Binding-site contacts:
Ligand atom C1B contacts residue ILE98 of chain 49.A at 3.6 Å (hydrophobic).
Ligand atom CM2 contacts residue ILE236 of chain 49.A at 4.0 Å (hydrophobic).
Ligand atom C2B contacts residue ILE122 of chain 49.A at 3.9 Å (hydrophobic).
Ligand atom C1A contacts residue PHE179 of chain 49.A at 3.5 Å (hydrophobic).
Ligand atom C4 contacts residue TYR190 of chain 49.A at 3.8 Å (hydrophobic).
Ligand atom CM6 contacts residue TYR144 of chain 49.A at 3.7 Å (hydrophobic).
Ligand atom C4A contacts residue TYR144 of chain 49.A at 3.8 Å (hydrophobic).
Ligand atom CM6 contacts residue LEU181 of chain 49.A at 3.7 Å (hydrophobic).
Ligand atom C5B contacts residue TYR144 of chain 49.A at 3.6 Å (hydrophobic).
Ligand atom CM4 contacts residue VAL168 of chain 49.A at 3.5 Å (hydrophobic).
Ligand atom CM6 contacts residue LEU184 of chain 49.A at 3.4 Å (hydrophobic).
Ligand atom O5A contacts residue ALA166 of chain 49.A at 3.9 Å.
Ligand atom N2 contacts residue MET214 of chain 49.A at 3.8 Å.
Ligand atom N3A contacts residue PHE179 of chain 49.A at 3.0 Å.
Ligand atom C6B contacts residue ILE98 of chain 49.A at 3.6 Å (hydrophobic).
Ligand atom C2A contacts residue TYR144 of chain 49.A at 3.7 Å (hydrophobic).
Ligand atom O1B contacts residue ILE98 of chain 49.A at 2.9 Å.
Ligand atom C2B contacts residue ILE98 of chain 49.A at 3.9 Å (hydrophobic).
Ligand atom C6B contacts residue LEU181 of chain 49.A at 3.3 Å (hydrophobic).
Ligand atom C5 contacts residue MET214 of chain 49.A at 3.6 Å (hydrophobic).
Ligand atom C1C contacts residue MET214 of chain 49.A at 3.7 Å (hydrophobic).
Ligand atom O1 contacts residue MET214 of chain 49.A at 3.2 Å.
Ligand atom C2A contacts residue PHE179 of chain 49.A at 3.3 Å (hydrophobic).
Ligand atom C4A contacts residue PHE179 of chain 49.A at 3.3 Å (hydrophobic).
Ligand atom O1 contacts residue LEU100 of chain 49.A at 4.0 Å.
Ligand atom N3A contacts residue LEU217 of chain 49.A at 3.4 Å.
Ligand atom C1A contacts residue TYR144 of chain 49.A at 3.1 Å (hydrophobic).
Ligand atom O5A contacts residue TYR144 of chain 49.A at 3.1 Å.
Ligand atom C4B contacts residue PHE179 of chain 49.A at 3.9 Å (hydrophobic).
Ligand atom O5A contacts residue PHE179 of chain 49.A at 3.7 Å.
Ligand atom C1B contacts residue LEU181 of chain 49.A at 3.8 Å (hydrophobic).
Ligand atom C5B contacts residue LEU181 of chain 49.A at 3.3 Å (hydrophobic).
Ligand atom CM3 contacts residue TYR190 of chain 49.A at 3.9 Å (hydrophobic).
Ligand atom N2 contacts residue LEU100 of chain 49.A at 3.8 Å.
Ligand atom C2C contacts residue ILE98 of chain 49.A at 4.0 Å (hydrophobic).
Ligand atom C3 contacts residue LEU100 of chain 49.A at 3.9 Å (hydrophobic).
Ligand atom CM2 contacts residue ILE122 of chain 49.A at 3.7 Å (hydrophobic).
Ligand atom C4B contacts residue LEU181 of chain 49.A at 3.8 Å (hydrophobic).
Ligand atom CM4 contacts residue TYR142 of chain 49.A at 3.1 Å (hydrophobic).
Ligand atom CM4 contacts residue PHE179 of chain 49.A at 3.9 Å (hydrophobic).

Sequence of chain 49.C:
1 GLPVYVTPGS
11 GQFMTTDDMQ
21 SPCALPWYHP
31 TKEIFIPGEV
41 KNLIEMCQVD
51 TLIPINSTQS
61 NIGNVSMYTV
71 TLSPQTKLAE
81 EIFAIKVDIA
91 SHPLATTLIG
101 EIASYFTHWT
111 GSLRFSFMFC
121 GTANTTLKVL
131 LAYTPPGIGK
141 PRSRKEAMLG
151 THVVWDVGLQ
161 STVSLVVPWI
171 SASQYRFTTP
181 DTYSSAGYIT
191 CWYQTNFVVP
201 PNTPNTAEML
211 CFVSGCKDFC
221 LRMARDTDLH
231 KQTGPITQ

The small molecule below binds the protein below.
Small molecule (SMILES): Cc1cc(CCCOc2c(C)cc(-c3coc(C)n3)cc2C)on1

Sequence of chain 49.A:
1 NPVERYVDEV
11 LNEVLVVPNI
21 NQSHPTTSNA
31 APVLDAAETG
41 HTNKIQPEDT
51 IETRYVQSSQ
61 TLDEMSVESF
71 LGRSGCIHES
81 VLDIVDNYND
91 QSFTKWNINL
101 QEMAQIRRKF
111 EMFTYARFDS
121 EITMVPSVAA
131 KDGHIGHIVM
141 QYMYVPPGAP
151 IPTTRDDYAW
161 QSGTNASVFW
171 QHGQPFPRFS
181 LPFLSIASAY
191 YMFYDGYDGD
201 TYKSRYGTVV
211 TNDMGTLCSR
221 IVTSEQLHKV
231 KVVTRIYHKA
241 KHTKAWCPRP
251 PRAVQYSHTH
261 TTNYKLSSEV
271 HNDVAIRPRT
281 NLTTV